This protein binds this small molecule.
Small molecule (SMILES): Nc1ncnc2c1ncn2[C@@H]1O[C@H](CO)[C@@H](O)[C@H]1OP(=O)(O)O

Binding-site contacts:
Ligand atom C2 contacts residue PHE86 of chain 2.A at 3.8 Å (hydrophobic).
Ligand atom N1 contacts residue PHE86 of chain 2.A at 3.5 Å.
Ligand atom O4' contacts residue TRP91 of chain 2.A at 3.7 Å.
Ligand atom N7 contacts residue PHE86 of chain 2.A at 3.9 Å.
Ligand atom C5' contacts residue PHE86 of chain 2.A at 3.9 Å (hydrophobic).
Ligand atom C1' contacts residue ASN66 of chain 2.A at 3.6 Å.
Ligand atom N9 contacts residue PHE86 of chain 2.A at 3.9 Å.
Ligand atom C6 contacts residue TYR221 of chain 2.A at 3.3 Å (hydrophobic).
Ligand atom C6 contacts residue PHE86 of chain 2.A at 3.4 Å (hydrophobic).
Ligand atom C1' contacts residue TRP91 of chain 2.A at 3.9 Å (hydrophobic).
Ligand atom C3' contacts residue ASN125 of chain 2.A at 4.0 Å.
Ligand atom O2' contacts residue TYR221 of chain 2.A at 3.7 Å.
Ligand atom N6 contacts residue TYR221 of chain 2.A at 3.3 Å.
Ligand atom C5 contacts residue PHE86 of chain 2.A at 3.5 Å (hydrophobic).
Ligand atom O1P contacts residue ASN66 of chain 2.A at 3.5 Å (h-bond).
Ligand atom O3' contacts residue ASN66 of chain 2.A at 3.1 Å (h-bond).
Ligand atom O1P contacts residue ASN125 of chain 2.A at 3.1 Å (h-bond).
Ligand atom C8 contacts residue TYR221 of chain 2.A at 3.4 Å (hydrophobic).
Ligand atom C8 contacts residue TRP91 of chain 2.A at 3.3 Å (hydrophobic).
Ligand atom O3P contacts residue ASP64 of chain 2.A at 3.4 Å (salt-bridge).
Ligand atom P contacts residue MG1 of chain 2.C at 3.6 Å.
Ligand atom O3' contacts residue ARG126 of chain 2.A at 3.4 Å (salt-bridge).
Ligand atom O4' contacts residue PHE86 of chain 2.A at 3.5 Å.
Ligand atom C5 contacts residue TYR221 of chain 2.A at 3.5 Å (hydrophobic).
Ligand atom O3P contacts residue MG1 of chain 2.C at 2.2 Å.
Ligand atom C2' contacts residue ASN66 of chain 2.A at 3.8 Å.
Ligand atom O2' contacts residue ASN66 of chain 2.A at 3.0 Å (h-bond).
Ligand atom P contacts residue ASN66 of chain 2.A at 3.7 Å.
Ligand atom C4 contacts residue TYR221 of chain 2.A at 3.6 Å (hydrophobic).
Ligand atom O1P contacts residue ASP64 of chain 2.A at 3.9 Å.
Ligand atom N7 contacts residue TYR221 of chain 2.A at 3.3 Å.
Ligand atom N9 contacts residue TYR221 of chain 2.A at 3.7 Å.
Ligand atom N1 contacts residue TYR221 of chain 2.A at 3.8 Å.
Ligand atom O1P contacts residue ARG126 of chain 2.A at 4.0 Å.
Ligand atom O3P contacts residue ASN66 of chain 2.A at 3.1 Å.
Ligand atom O3P contacts residue TYR221 of chain 2.A at 3.9 Å.
Ligand atom O3' contacts residue ASN125 of chain 2.A at 3.1 Å.
Ligand atom C4 contacts residue PHE86 of chain 2.A at 3.4 Å (hydrophobic).
Ligand atom N3 contacts residue PHE86 of chain 2.A at 3.6 Å.
Ligand atom N6 contacts residue PHE86 of chain 2.A at 3.8 Å.

Sequence of chain 2.A:
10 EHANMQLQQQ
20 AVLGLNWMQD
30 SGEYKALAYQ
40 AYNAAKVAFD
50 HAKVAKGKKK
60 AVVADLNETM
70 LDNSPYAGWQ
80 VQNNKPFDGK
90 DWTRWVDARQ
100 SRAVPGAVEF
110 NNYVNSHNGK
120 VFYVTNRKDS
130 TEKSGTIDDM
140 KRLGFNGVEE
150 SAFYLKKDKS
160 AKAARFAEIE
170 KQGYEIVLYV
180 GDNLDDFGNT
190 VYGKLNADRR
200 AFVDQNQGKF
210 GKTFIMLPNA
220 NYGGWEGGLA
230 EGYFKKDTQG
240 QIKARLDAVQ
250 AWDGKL